This protein binds this small molecule.
Small molecule (SMILES): CC(C)C[C@H](NC(=O)[C@@H](O)CC(=O)O)C(=O)NCCCCNC(N)=[NH2+]

Sequence of chain 1.B:
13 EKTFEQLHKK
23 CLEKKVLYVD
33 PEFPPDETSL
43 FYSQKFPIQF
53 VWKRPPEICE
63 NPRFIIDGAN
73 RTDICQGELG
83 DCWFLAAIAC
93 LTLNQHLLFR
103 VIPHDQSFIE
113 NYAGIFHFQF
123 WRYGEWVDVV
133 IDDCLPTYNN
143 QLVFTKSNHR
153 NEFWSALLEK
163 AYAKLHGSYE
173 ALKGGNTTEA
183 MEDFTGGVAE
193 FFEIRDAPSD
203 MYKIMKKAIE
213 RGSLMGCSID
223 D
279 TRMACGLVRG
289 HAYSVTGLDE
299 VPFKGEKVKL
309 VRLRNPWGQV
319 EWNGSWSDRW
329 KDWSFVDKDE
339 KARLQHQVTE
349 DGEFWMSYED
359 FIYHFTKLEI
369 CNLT

Binding-site contacts:
Ligand atom N1 contacts residue GLY288 of chain 1.B at 3.9 Å.
Ligand atom C2 contacts residue TRP85 of chain 1.B at 4.3 Å (hydrophobic).
Ligand atom C1 contacts residue HIS289 of chain 1.B at 3.4 Å.
Ligand atom O2 contacts residue HIS289 of chain 1.B at 3.9 Å.
Ligand atom C10 contacts residue SER220 of chain 1.B at 3.5 Å.
Ligand atom C11 contacts residue GLY177 of chain 1.B at 4.1 Å.
Ligand atom O1 contacts residue GLY288 of chain 1.B at 3.9 Å.
Ligand atom C6 contacts residue GLY177 of chain 1.B at 3.8 Å.
Ligand atom N1 contacts residue CYS84 of chain 1.B at 4.0 Å.
Ligand atom C8 contacts residue GLY288 of chain 1.B at 3.6 Å.
Ligand atom C4 contacts residue CYS84 of chain 1.B at 3.7 Å (hydrophobic).
Ligand atom C3 contacts residue CYS84 of chain 1.B at 3.1 Å (hydrophobic).
Ligand atom C7 contacts residue GLY288 of chain 1.B at 4.0 Å.
Ligand atom C2 contacts residue HIS289 of chain 1.B at 4.0 Å.
Ligand atom C2 contacts residue CYS84 of chain 1.B at 1.6 Å (hydrophobic).
Ligand atom O1 contacts residue CYS84 of chain 1.B at 3.2 Å (h-bond).
Ligand atom C8 contacts residue HIS289 of chain 1.B at 4.2 Å.
Ligand atom O3 contacts residue CYS84 of chain 1.B at 4.1 Å.
Ligand atom C1 contacts residue GLN78 of chain 1.B at 4.0 Å.
Ligand atom O4 contacts residue LYS175 of chain 1.B at 3.4 Å (salt-bridge).
Ligand atom C10 contacts residue GLY288 of chain 1.B at 3.7 Å.
Ligand atom C9 contacts residue ALA290 of chain 1.B at 3.9 Å (hydrophobic).
Ligand atom C1 contacts residue CYS84 of chain 1.B at 2.4 Å (hydrophobic).
Ligand atom O3 contacts residue GLY288 of chain 1.B at 4.2 Å.
Ligand atom C13 contacts residue GLY176 of chain 1.B at 3.8 Å.
Ligand atom O2 contacts residue GLY82 of chain 1.B at 3.4 Å.
Ligand atom C10 contacts residue HIS289 of chain 1.B at 3.8 Å.
Ligand atom O4 contacts residue GLY82 of chain 1.B at 3.9 Å.
Ligand atom O2 contacts residue CYS84 of chain 1.B at 3.1 Å (h-bond).
Ligand atom O4 contacts residue GLY177 of chain 1.B at 3.6 Å.
Ligand atom C3 contacts residue LYS175 of chain 1.B at 4.2 Å.
Ligand atom O2 contacts residue GLN78 of chain 1.B at 2.9 Å (h-bond).
Ligand atom O1 contacts residue HIS289 of chain 1.B at 3.0 Å (h-bond).
Ligand atom C13 contacts residue GLY177 of chain 1.B at 3.5 Å.
Ligand atom O4 contacts residue GLY176 of chain 1.B at 4.0 Å.
Ligand atom O2 contacts residue ASP83 of chain 1.B at 3.9 Å.
Ligand atom O4 contacts residue TRP85 of chain 1.B at 3.4 Å.
Ligand atom C3 contacts residue GLY82 of chain 1.B at 3.6 Å.
Ligand atom C4 contacts residue LYS175 of chain 1.B at 4.1 Å.
Ligand atom N2 contacts residue GLY177 of chain 1.B at 3.6 Å.